Sequence of chain 28.F:
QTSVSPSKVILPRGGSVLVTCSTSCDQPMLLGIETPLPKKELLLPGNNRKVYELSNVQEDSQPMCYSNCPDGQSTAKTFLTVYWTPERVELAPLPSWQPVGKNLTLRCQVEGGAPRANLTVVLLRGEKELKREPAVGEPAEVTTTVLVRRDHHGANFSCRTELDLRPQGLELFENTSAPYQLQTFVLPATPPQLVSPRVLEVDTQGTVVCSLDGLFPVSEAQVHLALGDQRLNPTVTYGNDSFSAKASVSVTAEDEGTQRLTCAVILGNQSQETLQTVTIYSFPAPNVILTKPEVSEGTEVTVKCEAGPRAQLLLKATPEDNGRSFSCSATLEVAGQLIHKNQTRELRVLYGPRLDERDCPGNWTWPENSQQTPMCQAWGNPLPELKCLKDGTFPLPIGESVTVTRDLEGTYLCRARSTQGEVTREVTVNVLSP

Binding-site contacts:
Ligand atom C8 contacts residue PRO167 of chain 28.F at 3.7 Å (hydrophobic).
Ligand atom O6 contacts residue ALA117 of chain 28.F at 2.3 Å.
Ligand atom O6 contacts residue ASN118 of chain 28.F at 4.0 Å.
Ligand atom C5 contacts residue ALA117 of chain 28.F at 4.2 Å (hydrophobic).
Ligand atom O5 contacts residue GLN168 of chain 28.F at 4.0 Å.
Ligand atom C1 contacts residue ASN118 of chain 28.F at 1.6 Å.
Ligand atom C4 contacts residue ALA117 of chain 28.F at 4.2 Å (hydrophobic).
Ligand atom C7 contacts residue PRO167 of chain 28.F at 3.9 Å (hydrophobic).
Ligand atom N2 contacts residue PRO167 of chain 28.F at 4.0 Å.
Ligand atom C5 contacts residue ASN118 of chain 28.F at 3.2 Å.
Ligand atom N2 contacts residue ASN118 of chain 28.F at 3.6 Å.
Ligand atom C8 contacts residue ASP164 of chain 28.F at 4.5 Å.
Ligand atom C6 contacts residue ALA117 of chain 28.F at 3.6 Å (hydrophobic).
Ligand atom C1 contacts residue ALA117 of chain 28.F at 3.9 Å (hydrophobic).
Ligand atom O5 contacts residue ASN118 of chain 28.F at 1.8 Å (h-bond).
Ligand atom C2 contacts residue ALA117 of chain 28.F at 4.0 Å (hydrophobic).
Ligand atom C1 contacts residue PRO167 of chain 28.F at 4.4 Å (hydrophobic).
Ligand atom C7 contacts residue ASN118 of chain 28.F at 3.9 Å.
Ligand atom C4 contacts residue ASN118 of chain 28.F at 3.8 Å.
Ligand atom C3 contacts residue ASN118 of chain 28.F at 3.8 Å.
Ligand atom C6 contacts residue ASN118 of chain 28.F at 4.0 Å.
Ligand atom C1 contacts residue GLN168 of chain 28.F at 4.0 Å.
Ligand atom O7 contacts residue ALA117 of chain 28.F at 4.5 Å.
Ligand atom O5 contacts residue ALA117 of chain 28.F at 3.5 Å (h-bond).
Ligand atom C5 contacts residue GLN168 of chain 28.F at 4.5 Å.
Ligand atom O7 contacts residue ASN118 of chain 28.F at 3.5 Å (h-bond).
Ligand atom C2 contacts residue ASN118 of chain 28.F at 2.7 Å.

A small-molecule ligand and the protein it binds are described below.
Small molecule (SMILES): CC(=O)N[C@@H]1[C@@H](O)[C@H](O)[C@@H](CO)O[C@H]1O